The small molecule below binds the protein below.
Small molecule (SMILES): CC(=O)N[C@@H]1[C@@H](O)[C@H](O)[C@@H](CO)O[C@H]1O

Sequence of chain 2.A:
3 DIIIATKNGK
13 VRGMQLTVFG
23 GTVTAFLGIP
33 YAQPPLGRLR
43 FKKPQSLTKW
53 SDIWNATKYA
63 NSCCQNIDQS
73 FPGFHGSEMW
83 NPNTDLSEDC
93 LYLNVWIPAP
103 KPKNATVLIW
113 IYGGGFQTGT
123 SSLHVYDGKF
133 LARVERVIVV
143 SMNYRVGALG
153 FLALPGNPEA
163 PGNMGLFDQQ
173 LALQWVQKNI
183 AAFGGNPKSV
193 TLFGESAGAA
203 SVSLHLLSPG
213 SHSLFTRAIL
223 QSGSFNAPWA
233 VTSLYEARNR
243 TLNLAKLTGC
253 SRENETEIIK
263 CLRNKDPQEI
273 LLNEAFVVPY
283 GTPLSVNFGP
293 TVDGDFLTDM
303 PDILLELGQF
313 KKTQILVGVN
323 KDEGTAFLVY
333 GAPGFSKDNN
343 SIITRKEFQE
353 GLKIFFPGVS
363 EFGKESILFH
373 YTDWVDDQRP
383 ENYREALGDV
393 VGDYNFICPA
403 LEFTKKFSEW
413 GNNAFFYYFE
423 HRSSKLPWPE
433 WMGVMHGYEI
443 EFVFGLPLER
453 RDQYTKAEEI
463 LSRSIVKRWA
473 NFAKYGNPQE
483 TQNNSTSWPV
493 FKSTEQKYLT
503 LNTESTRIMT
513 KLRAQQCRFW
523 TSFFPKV

Binding-site contacts:
Ligand atom O3 contacts residue ARG465 of chain 2.A at 3.5 Å.
Ligand atom O7 contacts residue ARG465 of chain 2.A at 3.7 Å.
Ligand atom C3 contacts residue ARG465 of chain 2.A at 4.5 Å.
Ligand atom O3 contacts residue ASN485 of chain 2.A at 4.4 Å.
Ligand atom C3 contacts residue ASN485 of chain 2.A at 3.6 Å.
Ligand atom O5 contacts residue ASN485 of chain 2.A at 2.3 Å (h-bond).
Ligand atom C8 contacts residue ASN485 of chain 2.A at 4.4 Å.
Ligand atom C8 contacts residue LYS469 of chain 2.A at 3.7 Å.
Ligand atom O3 contacts residue ILE462 of chain 2.A at 4.2 Å.
Ligand atom O7 contacts residue GLU482 of chain 2.A at 4.2 Å.
Ligand atom N2 contacts residue ARG465 of chain 2.A at 4.1 Å.
Ligand atom C8 contacts residue ARG465 of chain 2.A at 4.1 Å.
Ligand atom O7 contacts residue ASN485 of chain 2.A at 3.4 Å (h-bond).
Ligand atom C2 contacts residue ASN485 of chain 2.A at 2.2 Å.
Ligand atom O7 contacts residue SER466 of chain 2.A at 4.2 Å.
Ligand atom N2 contacts residue ASN485 of chain 2.A at 2.9 Å (h-bond).
Ligand atom C1 contacts residue ASN485 of chain 2.A at 1.4 Å.
Ligand atom C7 contacts residue ARG465 of chain 2.A at 3.8 Å.
Ligand atom C5 contacts residue ASN485 of chain 2.A at 3.6 Å.
Ligand atom C8 contacts residue GLU482 of chain 2.A at 3.5 Å.
Ligand atom C7 contacts residue GLU482 of chain 2.A at 3.9 Å.
Ligand atom C4 contacts residue ASN485 of chain 2.A at 4.0 Å.
Ligand atom C7 contacts residue ASN485 of chain 2.A at 3.3 Å.